The protein below binds the small molecule below.
Small molecule (SMILES): CCc1nc(N)nc(N)c1-c1ccc(Cl)cc1

Binding-site contacts:
Ligand atom N1 contacts residue HIS294 of chain 1.B at 3.9 Å.
Ligand atom C2 contacts residue GLU355 of chain 1.B at 4.0 Å.
Ligand atom N14 contacts residue ASP354 of chain 1.B at 3.5 Å (salt-bridge).
Ligand atom N14 contacts residue TRP489 of chain 1.B at 3.6 Å.
Ligand atom N6 contacts residue ASP354 of chain 1.B at 2.6 Å (salt-bridge).
Ligand atom N14 contacts residue ASP240 of chain 1.B at 3.0 Å (salt-bridge).
Ligand atom C12 contacts residue GLU355 of chain 1.B at 3.6 Å.
Ligand atom N14 contacts residue ASP290 of chain 1.B at 3.8 Å.
Ligand atom C5 contacts residue TRP489 of chain 1.B at 3.9 Å (hydrophobic).
Ligand atom C5 contacts residue GLU355 of chain 1.B at 3.6 Å.
Ligand atom C4 contacts residue GLU355 of chain 1.B at 3.7 Å.
Ligand atom C2 contacts residue ARG211 of chain 1.B at 3.8 Å.
Ligand atom N6 contacts residue GLU355 of chain 1.B at 3.7 Å.
Ligand atom N6 contacts residue HIS294 of chain 1.B at 3.9 Å.
Ligand atom C5 contacts residue ASP354 of chain 1.B at 3.4 Å.
Ligand atom N14 contacts residue ARG211 of chain 1.B at 3.8 Å.
Ligand atom C8 contacts residue TYR450 of chain 1.B at 3.0 Å (hydrophobic).
Ligand atom N14 contacts residue HIS294 of chain 1.B at 3.3 Å (h-bond).
Ligand atom N1 contacts residue TRP489 of chain 1.B at 3.5 Å.
Ligand atom C15 contacts residue TRP424 of chain 1.B at 3.5 Å (hydrophobic).
Ligand atom C15 contacts residue ASP354 of chain 1.B at 3.5 Å.
Ligand atom C16 contacts residue TRP405 of chain 1.B at 3.8 Å (hydrophobic).
Ligand atom C16 contacts residue TRP424 of chain 1.B at 3.6 Å (hydrophobic).
Ligand atom N6 contacts residue TRP489 of chain 1.B at 3.6 Å.
Ligand atom N13 contacts residue ARG211 of chain 1.B at 3.8 Å.
Ligand atom C10 contacts residue TYR450 of chain 1.B at 3.9 Å (hydrophobic).
Ligand atom C2 contacts residue HIS294 of chain 1.B at 3.5 Å.
Ligand atom CL1 contacts residue LEU453 of chain 1.B at 4.0 Å.
Ligand atom C3 contacts residue GLU355 of chain 1.B at 4.0 Å.
Ligand atom C16 contacts residue ASP354 of chain 1.B at 3.3 Å.
Ligand atom N1 contacts residue ARG211 of chain 1.B at 3.0 Å (salt-bridge).
Ligand atom N14 contacts residue HIS237 of chain 1.B at 3.4 Å.
Ligand atom C2 contacts residue TRP489 of chain 1.B at 3.4 Å (hydrophobic).
Ligand atom C8 contacts residue TRP489 of chain 1.B at 3.5 Å (hydrophobic).
Ligand atom N13 contacts residue GLU491 of chain 1.B at 2.7 Å (salt-bridge).
Ligand atom C2 contacts residue ASP354 of chain 1.B at 3.4 Å.
Ligand atom C9 contacts residue TYR450 of chain 1.B at 2.7 Å (hydrophobic).
Ligand atom C3 contacts residue TRP489 of chain 1.B at 3.7 Å (hydrophobic).
Ligand atom C3 contacts residue GLU491 of chain 1.B at 3.9 Å.
Ligand atom C3 contacts residue ARG211 of chain 1.B at 3.8 Å.

Sequence of chain 1.B:
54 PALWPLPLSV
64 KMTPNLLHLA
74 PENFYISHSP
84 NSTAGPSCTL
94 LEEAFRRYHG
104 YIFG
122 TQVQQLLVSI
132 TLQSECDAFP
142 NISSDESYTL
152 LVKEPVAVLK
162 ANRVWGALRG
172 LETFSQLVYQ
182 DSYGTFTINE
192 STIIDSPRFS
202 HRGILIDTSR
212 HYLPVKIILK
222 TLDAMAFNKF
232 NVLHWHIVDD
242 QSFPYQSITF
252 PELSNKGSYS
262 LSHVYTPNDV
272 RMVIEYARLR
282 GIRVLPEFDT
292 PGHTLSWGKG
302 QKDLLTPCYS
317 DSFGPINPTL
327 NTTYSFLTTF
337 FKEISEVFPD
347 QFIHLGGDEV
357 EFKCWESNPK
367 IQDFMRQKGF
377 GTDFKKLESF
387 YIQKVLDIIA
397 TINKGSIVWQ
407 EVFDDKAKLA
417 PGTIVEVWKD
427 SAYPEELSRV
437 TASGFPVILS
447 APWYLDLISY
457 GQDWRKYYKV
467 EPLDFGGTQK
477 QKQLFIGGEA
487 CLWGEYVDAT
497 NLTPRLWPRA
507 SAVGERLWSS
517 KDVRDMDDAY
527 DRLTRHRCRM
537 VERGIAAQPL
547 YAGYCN